Binding-site contacts:
Ligand atom C6 contacts residue HIS415 of chain 1.A at 4.0 Å.
Ligand atom O3 contacts residue VAL49 of chain 1.A at 3.0 Å (h-bond).
Ligand atom C5 contacts residue ALA423 of chain 1.A at 3.8 Å (hydrophobic).
Ligand atom C6 contacts residue SER413 of chain 1.A at 3.5 Å.
Ligand atom O4 contacts residue TRP244 of chain 1.A at 3.6 Å.
Ligand atom C3 contacts residue VAL49 of chain 1.A at 4.2 Å (hydrophobic).
Ligand atom O2 contacts residue VAL49 of chain 1.A at 2.5 Å (h-bond).
Ligand atom C6 contacts residue GLN372 of chain 1.A at 4.2 Å.
Ligand atom C3 contacts residue SER425 of chain 1.A at 4.0 Å.
Ligand atom O6 contacts residue SER413 of chain 1.A at 3.6 Å.
Ligand atom C1 contacts residue TRP394 of chain 1.A at 3.9 Å (hydrophobic).
Ligand atom C2 contacts residue ILE48 of chain 1.A at 4.1 Å (hydrophobic).
Ligand atom C6 contacts residue ALA423 of chain 1.A at 3.6 Å (hydrophobic).
Ligand atom C3 contacts residue ARG396 of chain 1.A at 4.0 Å.
Ligand atom C1 contacts residue ILE393 of chain 1.A at 4.1 Å (hydrophobic).
Ligand atom O6 contacts residue SER413 of chain 1.A at 2.6 Å (h-bond).
Ligand atom O3 contacts residue ILE48 of chain 1.A at 3.5 Å.
Ligand atom C6 contacts residue SER413 of chain 1.A at 3.5 Å.
Ligand atom O5 contacts residue TRP394 of chain 1.A at 3.6 Å.
Ligand atom O3 contacts residue SER425 of chain 1.A at 4.0 Å.
Ligand atom C1 contacts residue ARG396 of chain 1.A at 4.0 Å.
Ligand atom O3 contacts residue ARG396 of chain 1.A at 2.9 Å (salt-bridge).
Ligand atom C3 contacts residue TRP394 of chain 1.A at 4.1 Å (hydrophobic).
Ligand atom O6 contacts residue VAL374 of chain 1.A at 3.6 Å.
Ligand atom C4 contacts residue GLY424 of chain 1.A at 4.2 Å.
Ligand atom O6 contacts residue GLN372 of chain 1.A at 3.3 Å (h-bond).
Ligand atom O6 contacts residue LEU411 of chain 1.A at 4.3 Å.
Ligand atom O2 contacts residue ARG396 of chain 1.A at 4.3 Å.
Ligand atom C2 contacts residue VAL49 of chain 1.A at 3.5 Å (hydrophobic).
Ligand atom O4 contacts residue SER425 of chain 1.A at 2.8 Å (h-bond).
Ligand atom C6 contacts residue ILE414 of chain 1.A at 4.2 Å (hydrophobic).
Ligand atom O1 contacts residue ARG396 of chain 1.A at 3.4 Å (salt-bridge).
Ligand atom C6 contacts residue TRP244 of chain 1.A at 4.0 Å (hydrophobic).
Ligand atom C4 contacts residue SER425 of chain 1.A at 3.2 Å.
Ligand atom O2 contacts residue ARG396 of chain 1.A at 4.2 Å.
Ligand atom O4 contacts residue ALA423 of chain 1.A at 4.0 Å.
Ligand atom O1 contacts residue VAL49 of chain 1.A at 4.3 Å.
Ligand atom O3 contacts residue ARG246 of chain 1.A at 3.3 Å (salt-bridge).
Ligand atom O4 contacts residue GLY424 of chain 1.A at 3.0 Å (h-bond).
Ligand atom C6 contacts residue VAL374 of chain 1.A at 3.8 Å (hydrophobic).

Sequence of chain 1.A:
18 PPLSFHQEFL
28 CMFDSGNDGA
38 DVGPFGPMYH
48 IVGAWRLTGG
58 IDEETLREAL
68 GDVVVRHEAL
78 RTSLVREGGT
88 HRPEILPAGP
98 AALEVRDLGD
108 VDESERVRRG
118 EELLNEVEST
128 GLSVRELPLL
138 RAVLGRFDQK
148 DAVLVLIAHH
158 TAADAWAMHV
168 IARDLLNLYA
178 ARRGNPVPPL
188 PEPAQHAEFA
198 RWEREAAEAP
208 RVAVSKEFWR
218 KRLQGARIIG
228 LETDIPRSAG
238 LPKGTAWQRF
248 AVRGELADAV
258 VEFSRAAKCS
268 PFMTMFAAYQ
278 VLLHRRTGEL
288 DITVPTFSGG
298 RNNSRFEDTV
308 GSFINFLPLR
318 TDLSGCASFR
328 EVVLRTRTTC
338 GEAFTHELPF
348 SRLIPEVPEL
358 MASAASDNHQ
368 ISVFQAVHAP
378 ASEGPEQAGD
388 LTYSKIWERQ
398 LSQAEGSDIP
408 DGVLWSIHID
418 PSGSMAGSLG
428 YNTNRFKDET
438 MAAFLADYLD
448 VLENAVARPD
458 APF

This protein binds this small molecule.
Small molecule (SMILES): OC[C@H]1O[C@@](CO)(O[C@H]2O[C@H](CO)[C@@H](O)[C@H](O)[C@H]2O)[C@@H](O)[C@@H]1O